Sequence of chain 1.G:
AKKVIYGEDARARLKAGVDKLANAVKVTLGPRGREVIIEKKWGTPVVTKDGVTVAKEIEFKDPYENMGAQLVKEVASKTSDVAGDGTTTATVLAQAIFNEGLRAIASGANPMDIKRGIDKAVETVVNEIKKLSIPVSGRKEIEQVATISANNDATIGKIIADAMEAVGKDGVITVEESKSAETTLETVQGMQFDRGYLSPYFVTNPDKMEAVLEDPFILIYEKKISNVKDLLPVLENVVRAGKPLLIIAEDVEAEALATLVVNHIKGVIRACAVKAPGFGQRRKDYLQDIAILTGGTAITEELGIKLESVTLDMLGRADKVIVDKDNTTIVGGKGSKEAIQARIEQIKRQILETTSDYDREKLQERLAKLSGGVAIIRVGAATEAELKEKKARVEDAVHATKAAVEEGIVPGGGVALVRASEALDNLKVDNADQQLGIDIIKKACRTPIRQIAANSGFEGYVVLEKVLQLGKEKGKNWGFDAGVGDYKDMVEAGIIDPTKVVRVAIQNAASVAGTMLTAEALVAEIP

A small-molecule ligand and the protein it binds are described below.
Small molecule (SMILES): Nc1ncnc2c1ncn2[C@@H]1O[C@H](CO[P](=O)(O)O[P](=O)(O)NP(=O)(O)O)[C@@H](O)[C@H]1O

Binding-site contacts:
Ligand atom O2' contacts residue ASP498 of chain 1.G at 2.7 Å (salt-bridge).
Ligand atom O1G contacts residue THR88 of chain 1.G at 3.1 Å (h-bond).
Ligand atom O2G contacts residue THR89 of chain 1.G at 3.2 Å (h-bond).
Ligand atom O2G contacts residue GLY52 of chain 1.G at 2.6 Å (h-bond).
Ligand atom O1B contacts residue MG1 of chain 1.FA at 2.3 Å.
Ligand atom O2' contacts residue GLY414 of chain 1.G at 2.6 Å (h-bond).
Ligand atom O3' contacts residue ASP498 of chain 1.G at 3.6 Å (salt-bridge).
Ligand atom O1G contacts residue ASP86 of chain 1.G at 2.8 Å (salt-bridge).
Ligand atom N3B contacts residue THR89 of chain 1.G at 3.1 Å (h-bond).
Ligand atom C8 contacts residue ILE149 of chain 1.G at 3.6 Å (hydrophobic).
Ligand atom O2' contacts residue GLY413 of chain 1.G at 3.4 Å.
Ligand atom C6 contacts residue PRO32 of chain 1.G at 3.6 Å (hydrophobic).
Ligand atom O3A contacts residue LEU30 of chain 1.G at 3.4 Å.
Ligand atom N6 contacts residue ASN153 of chain 1.G at 3.5 Å (h-bond).
Ligand atom O2G contacts residue ASP51 of chain 1.G at 3.2 Å.
Ligand atom N1 contacts residue ASP482 of chain 1.G at 3.4 Å (salt-bridge).
Ligand atom O5' contacts residue GLY31 of chain 1.G at 3.6 Å.
Ligand atom O1G contacts residue GLY87 of chain 1.G at 2.8 Å (h-bond).
Ligand atom O1B contacts residue GLY87 of chain 1.G at 3.1 Å (h-bond).
Ligand atom O2A contacts residue MG1 of chain 1.FA at 2.2 Å.
Ligand atom O1A contacts residue THR29 of chain 1.G at 3.1 Å (h-bond).
Ligand atom O3G contacts residue ASP86 of chain 1.G at 3.2 Å (salt-bridge).
Ligand atom O3G contacts residue MG1 of chain 1.FA at 2.7 Å.
Ligand atom N1 contacts residue ALA483 of chain 1.G at 3.3 Å (h-bond).
Ligand atom N6 contacts residue ASP482 of chain 1.G at 3.3 Å (salt-bridge).
Ligand atom O2B contacts residue GLY87 of chain 1.G at 3.2 Å.
Ligand atom O1A contacts residue LYS50 of chain 1.G at 3.3 Å (salt-bridge).
Ligand atom PG contacts residue THR88 of chain 1.G at 3.6 Å.
Ligand atom N3 contacts residue GLY414 of chain 1.G at 3.3 Å.
Ligand atom O2G contacts residue THR88 of chain 1.G at 2.8 Å (h-bond).
Ligand atom PA contacts residue MG1 of chain 1.FA at 3.5 Å.
Ligand atom C2 contacts residue ALA483 of chain 1.G at 3.5 Å (hydrophobic).
Ligand atom O2B contacts residue THR89 of chain 1.G at 3.3 Å (h-bond).
Ligand atom PB contacts residue MG1 of chain 1.FA at 3.4 Å.
Ligand atom PG contacts residue ASP86 of chain 1.G at 3.5 Å.
Ligand atom PG contacts residue MG1 of chain 1.FA at 3.5 Å.
Ligand atom PB contacts residue GLY87 of chain 1.G at 3.5 Å.
Ligand atom O2B contacts residue THR90 of chain 1.G at 2.7 Å (h-bond).
Ligand atom O1B contacts residue ASP86 of chain 1.G at 3.1 Å (salt-bridge).
Ligand atom O1G contacts residue MG1 of chain 1.FA at 3.6 Å.